The protein below binds the small molecule below.
Small molecule (SMILES): CC(=O)N[C@H]1[C@H](O[C@H]2[C@H](O)[C@@H](NC(C)=O)CO[C@@H]2CO)O[C@H](CO)[C@@H](O)[C@@H]1O

Sequence of chain 56.C:
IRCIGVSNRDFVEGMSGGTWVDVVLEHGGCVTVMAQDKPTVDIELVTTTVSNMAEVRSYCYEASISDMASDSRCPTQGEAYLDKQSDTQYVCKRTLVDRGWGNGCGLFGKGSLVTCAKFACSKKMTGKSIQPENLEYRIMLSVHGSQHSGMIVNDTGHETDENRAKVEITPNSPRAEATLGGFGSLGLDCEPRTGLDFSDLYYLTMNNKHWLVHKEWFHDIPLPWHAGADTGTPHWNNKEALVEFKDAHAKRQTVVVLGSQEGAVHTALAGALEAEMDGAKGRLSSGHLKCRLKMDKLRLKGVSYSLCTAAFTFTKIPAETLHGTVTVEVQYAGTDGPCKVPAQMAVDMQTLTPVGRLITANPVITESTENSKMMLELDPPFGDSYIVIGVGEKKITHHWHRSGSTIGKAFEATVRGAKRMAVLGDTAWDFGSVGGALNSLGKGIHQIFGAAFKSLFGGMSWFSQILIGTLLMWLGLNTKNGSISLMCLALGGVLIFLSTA

Binding-site contacts:
Ligand atom C2 contacts residue ASN154 of chain 56.C at 3.6 Å.
Ligand atom O5 contacts residue ASN154 of chain 56.C at 4.1 Å.
Ligand atom C7 contacts residue ASN154 of chain 56.C at 2.2 Å.
Ligand atom O6 contacts residue THR156 of chain 56.C at 2.7 Å (h-bond).
Ligand atom C1 contacts residue THR156 of chain 56.C at 4.2 Å.
Ligand atom N2 contacts residue ASN154 of chain 56.C at 3.2 Å (h-bond).
Ligand atom C1 contacts residue ASN154 of chain 56.C at 3.0 Å.
Ligand atom O7 contacts residue VAL153 of chain 56.C at 4.1 Å.
Ligand atom C8 contacts residue ASN154 of chain 56.C at 2.3 Å.
Ligand atom O7 contacts residue GLY150 of chain 56.C at 4.2 Å.
Ligand atom C6 contacts residue THR156 of chain 56.C at 3.7 Å.
Ligand atom C5 contacts residue THR156 of chain 56.C at 4.1 Å.
Ligand atom O7 contacts residue ASN154 of chain 56.C at 2.1 Å (h-bond).
Ligand atom O5 contacts residue THR156 of chain 56.C at 4.0 Å.